Sequence of chain 1.C:
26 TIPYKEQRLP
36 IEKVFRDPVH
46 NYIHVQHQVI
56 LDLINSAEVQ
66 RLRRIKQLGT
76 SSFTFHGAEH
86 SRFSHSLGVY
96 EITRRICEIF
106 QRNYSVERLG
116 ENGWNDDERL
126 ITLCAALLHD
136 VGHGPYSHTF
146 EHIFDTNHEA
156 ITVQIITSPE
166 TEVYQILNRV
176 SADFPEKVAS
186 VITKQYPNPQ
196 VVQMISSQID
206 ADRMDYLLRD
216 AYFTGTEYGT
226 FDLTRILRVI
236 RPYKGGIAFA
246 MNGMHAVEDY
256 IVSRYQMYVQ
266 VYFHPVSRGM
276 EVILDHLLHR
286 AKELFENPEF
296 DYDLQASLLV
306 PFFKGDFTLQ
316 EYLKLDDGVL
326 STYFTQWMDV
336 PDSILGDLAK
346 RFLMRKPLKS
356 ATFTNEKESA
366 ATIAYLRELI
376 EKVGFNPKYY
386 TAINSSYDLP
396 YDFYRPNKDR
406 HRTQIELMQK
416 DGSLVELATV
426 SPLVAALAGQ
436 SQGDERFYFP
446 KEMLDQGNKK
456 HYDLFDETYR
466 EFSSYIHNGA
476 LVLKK

Sequence of chain 1.D:
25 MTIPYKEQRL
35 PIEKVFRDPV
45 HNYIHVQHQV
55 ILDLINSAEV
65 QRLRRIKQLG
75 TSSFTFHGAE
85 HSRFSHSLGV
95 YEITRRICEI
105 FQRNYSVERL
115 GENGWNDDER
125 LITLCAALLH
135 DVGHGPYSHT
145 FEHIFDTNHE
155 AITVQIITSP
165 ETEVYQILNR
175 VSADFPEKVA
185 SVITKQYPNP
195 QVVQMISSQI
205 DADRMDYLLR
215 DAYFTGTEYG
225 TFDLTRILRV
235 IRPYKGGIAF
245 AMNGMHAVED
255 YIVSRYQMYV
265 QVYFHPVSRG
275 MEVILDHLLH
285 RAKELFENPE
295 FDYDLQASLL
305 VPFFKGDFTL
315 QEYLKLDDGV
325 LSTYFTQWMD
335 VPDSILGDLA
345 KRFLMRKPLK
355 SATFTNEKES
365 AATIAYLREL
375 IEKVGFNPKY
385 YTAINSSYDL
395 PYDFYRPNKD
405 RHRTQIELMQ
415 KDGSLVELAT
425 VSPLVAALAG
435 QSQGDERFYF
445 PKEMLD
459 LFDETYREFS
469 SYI

Binding-site contacts:
Ligand atom N9 contacts residue PHE78 of chain 1.D at 3.4 Å (h-bond).
Ligand atom O6 contacts residue GLN65 of chain 1.C at 3.1 Å (h-bond).
Ligand atom O6 contacts residue ARG68 of chain 1.C at 3.0 Å (salt-bridge).
Ligand atom N2 contacts residue ASN60 of chain 1.C at 3.1 Å (h-bond).
Ligand atom N7 contacts residue PHE78 of chain 1.D at 3.2 Å (h-bond).
Ligand atom N9 contacts residue ARG350 of chain 1.D at 3.4 Å (salt-bridge).
Ligand atom C5 contacts residue PHE78 of chain 1.D at 3.6 Å (hydrophobic).
Ligand atom N3 contacts residue ARG350 of chain 1.D at 3.0 Å (salt-bridge).
Ligand atom O1G contacts residue LYS446 of chain 1.D at 3.1 Å (salt-bridge).
Ligand atom O3' contacts residue VAL39 of chain 1.C at 3.4 Å (h-bond).
Ligand atom O1A contacts residue LYS38 of chain 1.C at 2.8 Å.
Ligand atom C6 contacts residue ARG68 of chain 1.C at 3.5 Å.
Ligand atom C2 contacts residue ARG350 of chain 1.D at 3.1 Å.
Ligand atom O1B contacts residue LYS38 of chain 1.C at 3.0 Å (salt-bridge).
Ligand atom PA contacts residue ARG350 of chain 1.D at 3.6 Å.
Ligand atom O2B contacts residue LYS354 of chain 1.D at 3.0 Å (salt-bridge).
Ligand atom N1 contacts residue ARG350 of chain 1.D at 3.5 Å (salt-bridge).
Ligand atom N2 contacts residue ARG350 of chain 1.D at 3.3 Å (salt-bridge).
Ligand atom C1' contacts residue THR79 of chain 1.D at 3.1 Å.
Ligand atom N7 contacts residue ARG68 of chain 1.C at 2.9 Å (salt-bridge).
Ligand atom N1 contacts residue ASN60 of chain 1.C at 3.0 Å (h-bond).
Ligand atom C8 contacts residue THR79 of chain 1.D at 3.3 Å.
Ligand atom C6 contacts residue ARG350 of chain 1.D at 3.3 Å.
Ligand atom O4' contacts residue ARG350 of chain 1.D at 2.9 Å (salt-bridge).
Ligand atom C4 contacts residue ARG350 of chain 1.D at 3.0 Å.
Ligand atom C2 contacts residue ASN60 of chain 1.C at 3.5 Å.
Ligand atom O2A contacts residue ARG350 of chain 1.D at 2.6 Å (salt-bridge).
Ligand atom O6 contacts residue ARG350 of chain 1.D at 3.5 Å.
Ligand atom C4 contacts residue PHE40 of chain 1.C at 3.3 Å (hydrophobic).
Ligand atom C8 contacts residue PHE78 of chain 1.D at 3.0 Å (hydrophobic).
Ligand atom O6 contacts residue PHE88 of chain 1.C at 3.3 Å.
Ligand atom N3 contacts residue PHE40 of chain 1.C at 3.5 Å.
Ligand atom C5 contacts residue PHE40 of chain 1.C at 3.4 Å (hydrophobic).
Ligand atom O2G contacts residue LYS38 of chain 1.C at 2.6 Å (salt-bridge).
Ligand atom C5 contacts residue ARG350 of chain 1.D at 3.3 Å.
Ligand atom O3A contacts residue VAL271 of chain 1.D at 3.6 Å.
Ligand atom O3B contacts residue LYS354 of chain 1.D at 3.5 Å (salt-bridge).
Ligand atom O5' contacts residue ARG350 of chain 1.D at 2.8 Å (salt-bridge).
Ligand atom N9 contacts residue THR79 of chain 1.D at 3.6 Å (h-bond).
Ligand atom C5 contacts residue ARG68 of chain 1.C at 3.4 Å.

A small-molecule ligand and the protein it binds are described below.
Small molecule (SMILES): Nc1nc2c(ncn2[C@H]2C[C@H](O)[C@@H](CO[P](=O)(O)O[P](=O)(O)OP(=O)(O)O)O2)c(=O)[nH]1